This small molecule binds to this protein.
Small molecule (SMILES): COC[C@@H](C)N

Sequence of chain 1.A:
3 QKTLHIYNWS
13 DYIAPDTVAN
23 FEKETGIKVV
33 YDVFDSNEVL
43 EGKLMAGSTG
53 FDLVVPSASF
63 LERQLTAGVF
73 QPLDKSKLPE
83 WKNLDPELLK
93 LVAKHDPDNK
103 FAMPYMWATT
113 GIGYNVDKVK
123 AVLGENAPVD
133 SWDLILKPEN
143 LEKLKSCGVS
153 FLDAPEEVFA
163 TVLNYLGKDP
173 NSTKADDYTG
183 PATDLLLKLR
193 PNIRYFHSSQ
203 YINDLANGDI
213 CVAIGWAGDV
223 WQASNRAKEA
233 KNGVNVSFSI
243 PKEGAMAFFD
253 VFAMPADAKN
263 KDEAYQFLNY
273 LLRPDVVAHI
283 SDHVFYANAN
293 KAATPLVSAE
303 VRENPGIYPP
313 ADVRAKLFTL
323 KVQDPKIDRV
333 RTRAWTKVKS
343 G

Binding-site contacts:
Ligand atom N04 contacts residue SER241 of chain 1.A at 3.6 Å.
Ligand atom C07 contacts residue GLY308 of chain 1.A at 3.5 Å.
Ligand atom O02 contacts residue PHE240 of chain 1.A at 3.0 Å (h-bond).
Ligand atom C09 contacts residue GLY308 of chain 1.A at 4.2 Å.
Ligand atom O02 contacts residue ILE242 of chain 1.A at 3.4 Å (h-bond).
Ligand atom C09 contacts residue PHE240 of chain 1.A at 4.5 Å (hydrophobic).
Ligand atom C07 contacts residue TRP223 of chain 1.A at 3.7 Å (hydrophobic).
Ligand atom C07 contacts residue PHE240 of chain 1.A at 2.9 Å (hydrophobic).
Ligand atom N04 contacts residue ILE242 of chain 1.A at 3.5 Å (h-bond).
Ligand atom C09 contacts residue ILE242 of chain 1.A at 3.8 Å (hydrophobic).
Ligand atom N04 contacts residue PHE240 of chain 1.A at 4.2 Å.
Ligand atom C08 contacts residue ILE242 of chain 1.A at 3.7 Å (hydrophobic).
Ligand atom C07 contacts residue SER241 of chain 1.A at 4.4 Å.
Ligand atom O02 contacts residue GLY308 of chain 1.A at 4.2 Å.
Ligand atom C09 contacts residue PRO307 of chain 1.A at 4.5 Å (hydrophobic).
Ligand atom O02 contacts residue SER241 of chain 1.A at 3.6 Å.